The protein below binds the small molecule below.
Small molecule (SMILES): CC(=O)N[C@H]1[C@H](O[C@H]2[C@H](O)[C@@H](NC(C)=O)CO[C@@H]2CO)O[C@H](CO)[C@@H](O[C@@H]2O[C@H](CO)[C@@H](O)[C@H](O[C@H]3O[C@H](CO)[C@@H](O)[C@H](O)[C@@H]3O)[C@@H]2O)[C@@H]1O

Binding-site contacts:
Ligand atom C6 contacts residue SER202 of chain 2.A at 4.1 Å.
Ligand atom C1 contacts residue ASN255 of chain 2.A at 1.5 Å.
Ligand atom N2 contacts residue SER438 of chain 2.A at 3.7 Å.
Ligand atom C3 contacts residue VAL437 of chain 2.A at 3.8 Å (hydrophobic).
Ligand atom O5 contacts residue NAG1 of chain 2.T at 3.8 Å.
Ligand atom O5 contacts residue ASN255 of chain 2.A at 2.4 Å (h-bond).
Ligand atom C2 contacts residue SER438 of chain 2.A at 4.3 Å.
Ligand atom C1 contacts residue VAL437 of chain 2.A at 4.0 Å (hydrophobic).
Ligand atom C3 contacts residue ASN255 of chain 2.A at 3.9 Å.
Ligand atom C2 contacts residue ASN255 of chain 2.A at 2.5 Å.
Ligand atom C5 contacts residue VAL437 of chain 2.A at 3.6 Å (hydrophobic).
Ligand atom O7 contacts residue ASN255 of chain 2.A at 3.7 Å.
Ligand atom C5 contacts residue ASN255 of chain 2.A at 3.8 Å.
Ligand atom C5 contacts residue NAG1 of chain 2.T at 3.7 Å.
Ligand atom O7 contacts residue VAL247 of chain 2.A at 4.1 Å.
Ligand atom O7 contacts residue PRO205 of chain 2.A at 3.9 Å.
Ligand atom C7 contacts residue ASN255 of chain 2.A at 3.6 Å.
Ligand atom O4 contacts residue VAL437 of chain 2.A at 4.0 Å.
Ligand atom O3 contacts residue CYS436 of chain 2.A at 4.3 Å.
Ligand atom C2 contacts residue VAL437 of chain 2.A at 4.5 Å (hydrophobic).
Ligand atom C1 contacts residue SER438 of chain 2.A at 3.9 Å.
Ligand atom C7 contacts residue VAL247 of chain 2.A at 4.4 Å (hydrophobic).
Ligand atom C8 contacts residue ASN369 of chain 2.A at 3.8 Å.
Ligand atom O6 contacts residue GLY371 of chain 2.A at 3.5 Å.
Ligand atom C6 contacts residue NAG1 of chain 2.T at 3.9 Å.
Ligand atom O6 contacts residue SER202 of chain 2.A at 4.1 Å.
Ligand atom C1 contacts residue NAG1 of chain 2.T at 4.2 Å.
Ligand atom C8 contacts residue LEU254 of chain 2.A at 3.6 Å (hydrophobic).
Ligand atom C4 contacts residue ASN255 of chain 2.A at 4.3 Å.
Ligand atom C7 contacts residue ASN369 of chain 2.A at 4.3 Å.
Ligand atom N2 contacts residue ASN255 of chain 2.A at 3.1 Å (h-bond).
Ligand atom O5 contacts residue VAL437 of chain 2.A at 4.2 Å.
Ligand atom C8 contacts residue VAL247 of chain 2.A at 4.1 Å (hydrophobic).
Ligand atom C4 contacts residue VAL437 of chain 2.A at 4.0 Å (hydrophobic).

Sequence of chain 2.A:
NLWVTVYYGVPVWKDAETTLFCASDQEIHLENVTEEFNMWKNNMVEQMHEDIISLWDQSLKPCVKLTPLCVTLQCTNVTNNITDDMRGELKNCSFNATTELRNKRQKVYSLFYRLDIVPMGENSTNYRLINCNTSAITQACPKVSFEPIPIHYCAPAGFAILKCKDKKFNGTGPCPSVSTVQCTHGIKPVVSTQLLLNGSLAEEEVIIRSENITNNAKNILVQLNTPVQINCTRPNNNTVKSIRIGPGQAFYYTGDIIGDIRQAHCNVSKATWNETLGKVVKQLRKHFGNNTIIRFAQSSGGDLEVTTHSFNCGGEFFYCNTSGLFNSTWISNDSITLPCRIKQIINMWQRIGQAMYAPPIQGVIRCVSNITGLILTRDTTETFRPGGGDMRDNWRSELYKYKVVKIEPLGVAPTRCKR